Binding-site contacts:
Ligand atom O2G contacts residue MG1 of chain 1.E at 2.2 Å.
Ligand atom O1G contacts residue ASP351 of chain 1.A at 3.2 Å (salt-bridge).
Ligand atom O1G contacts residue GLY626 of chain 1.A at 2.8 Å (h-bond).
Ligand atom O4' contacts residue PHE487 of chain 1.A at 3.3 Å.
Ligand atom O2' contacts residue ARG678 of chain 1.A at 3.3 Å (salt-bridge).
Ligand atom PG contacts residue THR625 of chain 1.A at 3.5 Å.
Ligand atom O3G contacts residue THR625 of chain 1.A at 2.6 Å (h-bond).
Ligand atom O5' contacts residue PHE487 of chain 1.A at 3.3 Å.
Ligand atom C4 contacts residue PHE487 of chain 1.A at 3.4 Å (hydrophobic).
Ligand atom N6 contacts residue MET494 of chain 1.A at 3.5 Å.
Ligand atom O2A contacts residue ARG489 of chain 1.A at 3.2 Å.
Ligand atom O3G contacts residue THR353 of chain 1.A at 2.6 Å (h-bond).
Ligand atom O1A contacts residue ARG489 of chain 1.A at 2.9 Å (salt-bridge).
Ligand atom PG contacts residue MG1 of chain 1.E at 3.5 Å.
Ligand atom O1G contacts residue ASN706 of chain 1.A at 3.4 Å (h-bond).
Ligand atom PG contacts residue ASP351 of chain 1.A at 3.3 Å.
Ligand atom O2G contacts residue THR353 of chain 1.A at 3.4 Å (h-bond).
Ligand atom PG contacts residue THR353 of chain 1.A at 3.6 Å.
Ligand atom N1 contacts residue LYS515 of chain 1.A at 3.4 Å.
Ligand atom O1G contacts residue THR625 of chain 1.A at 3.3 Å (h-bond).
Ligand atom N1 contacts residue MET494 of chain 1.A at 3.4 Å.
Ligand atom O3A contacts residue GLY626 of chain 1.A at 3.2 Å.
Ligand atom N3 contacts residue GLY516 of chain 1.A at 3.4 Å.
Ligand atom C8 contacts residue PHE487 of chain 1.A at 3.6 Å (hydrophobic).
Ligand atom C4' contacts residue ARG678 of chain 1.A at 3.6 Å.
Ligand atom O3' contacts residue ARG678 of chain 1.A at 3.1 Å (salt-bridge).
Ligand atom N6 contacts residue GLU442 of chain 1.A at 3.3 Å (salt-bridge).
Ligand atom O2A contacts residue GLY626 of chain 1.A at 3.6 Å.
Ligand atom C2 contacts residue LYS515 of chain 1.A at 3.0 Å.
Ligand atom O1B contacts residue ARG560 of chain 1.A at 3.1 Å (salt-bridge).
Ligand atom O2B contacts residue ASP627 of chain 1.A at 3.2 Å (salt-bridge).
Ligand atom N9 contacts residue PHE487 of chain 1.A at 3.5 Å.
Ligand atom O2' contacts residue LEU562 of chain 1.A at 3.5 Å.
Ligand atom O2G contacts residue ASP351 of chain 1.A at 2.6 Å (salt-bridge).
Ligand atom N3 contacts residue PHE487 of chain 1.A at 3.6 Å.
Ligand atom O2B contacts residue ARG560 of chain 1.A at 3.1 Å (salt-bridge).
Ligand atom O1G contacts residue LYS684 of chain 1.A at 3.6 Å (salt-bridge).
Ligand atom O3' contacts residue ASP627 of chain 1.A at 3.4 Å.
Ligand atom C3B contacts residue THR353 of chain 1.A at 3.6 Å.
Ligand atom PA contacts residue ARG489 of chain 1.A at 3.6 Å.

Sequence of chain 1.A:
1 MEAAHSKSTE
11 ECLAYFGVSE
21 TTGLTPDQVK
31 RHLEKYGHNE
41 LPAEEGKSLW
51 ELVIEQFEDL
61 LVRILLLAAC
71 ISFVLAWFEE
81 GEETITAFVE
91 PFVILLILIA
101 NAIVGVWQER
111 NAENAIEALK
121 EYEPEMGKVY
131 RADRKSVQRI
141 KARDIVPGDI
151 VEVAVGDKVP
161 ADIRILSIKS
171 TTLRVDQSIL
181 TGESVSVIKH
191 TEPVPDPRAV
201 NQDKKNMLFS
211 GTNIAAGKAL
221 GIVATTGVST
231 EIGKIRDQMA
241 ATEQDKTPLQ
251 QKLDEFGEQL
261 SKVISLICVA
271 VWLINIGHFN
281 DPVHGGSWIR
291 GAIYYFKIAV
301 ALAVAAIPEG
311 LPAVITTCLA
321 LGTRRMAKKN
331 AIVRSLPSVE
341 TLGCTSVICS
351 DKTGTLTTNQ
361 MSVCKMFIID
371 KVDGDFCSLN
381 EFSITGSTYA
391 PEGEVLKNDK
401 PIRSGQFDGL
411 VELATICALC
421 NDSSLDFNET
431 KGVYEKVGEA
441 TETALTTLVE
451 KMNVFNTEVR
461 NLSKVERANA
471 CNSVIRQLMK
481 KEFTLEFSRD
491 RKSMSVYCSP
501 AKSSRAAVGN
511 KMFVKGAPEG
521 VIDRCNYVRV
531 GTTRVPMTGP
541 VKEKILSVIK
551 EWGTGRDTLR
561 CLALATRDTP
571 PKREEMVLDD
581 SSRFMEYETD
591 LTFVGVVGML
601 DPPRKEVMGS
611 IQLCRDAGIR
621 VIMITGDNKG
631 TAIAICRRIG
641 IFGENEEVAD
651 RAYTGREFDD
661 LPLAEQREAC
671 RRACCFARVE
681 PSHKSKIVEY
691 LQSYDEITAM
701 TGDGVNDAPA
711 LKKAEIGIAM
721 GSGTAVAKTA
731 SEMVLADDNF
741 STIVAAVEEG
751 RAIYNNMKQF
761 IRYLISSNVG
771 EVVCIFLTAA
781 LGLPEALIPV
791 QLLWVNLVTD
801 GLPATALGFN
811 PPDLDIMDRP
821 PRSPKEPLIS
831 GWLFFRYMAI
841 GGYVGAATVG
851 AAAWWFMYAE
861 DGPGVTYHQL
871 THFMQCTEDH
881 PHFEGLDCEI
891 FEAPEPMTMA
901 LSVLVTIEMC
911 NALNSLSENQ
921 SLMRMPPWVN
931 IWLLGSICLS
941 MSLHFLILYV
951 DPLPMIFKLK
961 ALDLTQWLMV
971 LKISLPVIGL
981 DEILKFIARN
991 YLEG

This small molecule binds to this protein.
Small molecule (SMILES): Nc1ncnc2c1ncn2[C@@H]1O[C@H](CO[P](=O)(O)O[P](=O)(O)CP(=O)(O)O)[C@@H](O)[C@H]1O